Sequence of chain 1.A:
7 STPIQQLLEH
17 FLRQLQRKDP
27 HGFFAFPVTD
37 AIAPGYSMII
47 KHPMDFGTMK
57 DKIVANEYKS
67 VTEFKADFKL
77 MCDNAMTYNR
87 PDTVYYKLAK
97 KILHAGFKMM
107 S

A protein and the small-molecule ligand that binds it are described below.
Small molecule (SMILES): CCCC(=O)NCCCC[C@H](NC(=O)CN)C(=O)NCC(=O)NCC(=O)N[C@@H](CCCCNC(=O)CCC)C(=O)NCC=O

Sequence of chain 1.B:
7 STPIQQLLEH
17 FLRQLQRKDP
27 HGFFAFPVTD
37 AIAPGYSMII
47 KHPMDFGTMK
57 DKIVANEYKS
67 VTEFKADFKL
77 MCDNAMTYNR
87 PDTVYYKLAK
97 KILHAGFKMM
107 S

Binding-site contacts:
Ligand atom CAN contacts residue ASN85 of chain 1.B at 3.9 Å.
Ligand atom CAA contacts residue PHE30 of chain 1.B at 3.7 Å (hydrophobic).
Ligand atom O contacts residue ILE38 of chain 1.B at 3.4 Å (h-bond).
Ligand atom OAD contacts residue ASN85 of chain 1.B at 3.0 Å (h-bond).
Ligand atom C contacts residue ILE38 of chain 1.B at 3.8 Å (hydrophobic).
Ligand atom CB contacts residue ILE38 of chain 1.B at 3.6 Å (hydrophobic).
Ligand atom CAA contacts residue TYR91 of chain 1.A at 3.6 Å (hydrophobic).
Ligand atom CAJ contacts residue VAL34 of chain 1.A at 3.4 Å (hydrophobic).
Ligand atom CAF contacts residue PHE30 of chain 1.A at 3.3 Å (hydrophobic).
Ligand atom O contacts residue PRO40 of chain 1.A at 3.4 Å.
Ligand atom CAA contacts residue TYR91 of chain 1.B at 3.7 Å (hydrophobic).
Ligand atom CAJ contacts residue PHE29 of chain 1.B at 3.7 Å (hydrophobic).
Ligand atom CAN contacts residue VAL34 of chain 1.A at 3.6 Å (hydrophobic).
Ligand atom CAA contacts residue PHE30 of chain 1.A at 3.8 Å (hydrophobic).
Ligand atom CAJ contacts residue VAL34 of chain 1.B at 3.5 Å (hydrophobic).
Ligand atom O contacts residue TYR84 of chain 1.A at 3.6 Å.
Ligand atom CD contacts residue TYR91 of chain 1.B at 3.8 Å (hydrophobic).
Ligand atom CB contacts residue TYR91 of chain 1.A at 3.6 Å (hydrophobic).
Ligand atom CG contacts residue ASN85 of chain 1.B at 3.6 Å.
Ligand atom O contacts residue PRO40 of chain 1.A at 3.8 Å.
Ligand atom CA contacts residue TYR84 of chain 1.B at 3.5 Å (hydrophobic).
Ligand atom O contacts residue PRO40 of chain 1.B at 3.5 Å.
Ligand atom CAN contacts residue VAL34 of chain 1.B at 3.6 Å (hydrophobic).
Ligand atom CA contacts residue TYR84 of chain 1.A at 3.4 Å (hydrophobic).
Ligand atom CA contacts residue ILE38 of chain 1.A at 3.6 Å (hydrophobic).
Ligand atom NZ contacts residue VAL34 of chain 1.B at 3.8 Å.
Ligand atom CAJ contacts residue PHE29 of chain 1.A at 3.7 Å (hydrophobic).
Ligand atom O contacts residue TYR91 of chain 1.B at 3.6 Å.
Ligand atom CG contacts residue ASN85 of chain 1.A at 3.6 Å.
Ligand atom CE contacts residue ASN85 of chain 1.A at 3.6 Å.
Ligand atom CE contacts residue ASN85 of chain 1.B at 3.6 Å.
Ligand atom O contacts residue PRO40 of chain 1.B at 3.6 Å.
Ligand atom NZ contacts residue VAL34 of chain 1.A at 3.6 Å.
Ligand atom CB contacts residue TYR91 of chain 1.B at 3.8 Å (hydrophobic).
Ligand atom CAF contacts residue ALA81 of chain 1.B at 3.9 Å (hydrophobic).
Ligand atom OAD contacts residue ASN85 of chain 1.A at 3.0 Å (h-bond).
Ligand atom C contacts residue TYR84 of chain 1.A at 3.8 Å (hydrophobic).
Ligand atom CAF contacts residue PHE29 of chain 1.A at 3.7 Å (hydrophobic).
Ligand atom O contacts residue ILE38 of chain 1.A at 3.8 Å.
Ligand atom CAF contacts residue PHE30 of chain 1.B at 3.4 Å (hydrophobic).